A small-molecule ligand and the protein it binds are described below.
Small molecule (SMILES): Nc1nc2c(s1)Cc1cccc(OCP(=O)(O)O)c1-2

Sequence of chain 1.D:
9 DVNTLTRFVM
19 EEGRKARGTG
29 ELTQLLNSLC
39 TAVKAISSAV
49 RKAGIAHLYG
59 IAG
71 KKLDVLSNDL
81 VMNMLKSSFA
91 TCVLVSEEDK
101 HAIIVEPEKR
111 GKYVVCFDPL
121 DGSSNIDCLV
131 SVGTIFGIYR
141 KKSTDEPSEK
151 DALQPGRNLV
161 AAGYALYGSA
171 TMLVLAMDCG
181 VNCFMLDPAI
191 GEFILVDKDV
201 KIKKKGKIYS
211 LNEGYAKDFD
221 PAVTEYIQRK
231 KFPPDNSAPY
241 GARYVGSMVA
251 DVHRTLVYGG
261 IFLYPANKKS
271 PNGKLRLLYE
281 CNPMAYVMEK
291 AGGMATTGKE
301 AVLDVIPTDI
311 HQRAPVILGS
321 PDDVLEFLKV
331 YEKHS

Binding-site contacts:
Ligand atom N12 contacts residue GLY21 of chain 1.D at 3.5 Å.
Ligand atom C11 contacts residue THR31 of chain 1.D at 3.9 Å.
Ligand atom C1 contacts residue ALA24 of chain 1.D at 3.5 Å (hydrophobic).
Ligand atom C9 contacts residue LEU30 of chain 1.D at 3.5 Å (hydrophobic).
Ligand atom O18 contacts residue LEU30 of chain 1.D at 2.9 Å (h-bond).
Ligand atom O18 contacts residue TYR113 of chain 1.D at 2.7 Å (h-bond).
Ligand atom C3 contacts residue ARG140 of chain 1.D at 3.8 Å.
Ligand atom O18 contacts residue LYS112 of chain 1.D at 3.5 Å (salt-bridge).
Ligand atom C11 contacts residue VAL17 of chain 1.D at 3.8 Å (hydrophobic).
Ligand atom O19 contacts residue GLY28 of chain 1.D at 2.7 Å (h-bond).
Ligand atom O14 contacts residue TYR113 of chain 1.D at 3.9 Å.
Ligand atom S10 contacts residue GLU20 of chain 1.D at 3.5 Å.
Ligand atom O17 contacts residue LYS112 of chain 1.D at 3.1 Å (salt-bridge).
Ligand atom P16 contacts residue GLY28 of chain 1.D at 3.8 Å.
Ligand atom O14 contacts residue ALA24 of chain 1.D at 3.9 Å.
Ligand atom P16 contacts residue GLY26 of chain 1.D at 3.9 Å.
Ligand atom C6 contacts residue LEU30 of chain 1.D at 3.7 Å (hydrophobic).
Ligand atom O18 contacts residue THR27 of chain 1.D at 3.9 Å.
Ligand atom C8 contacts residue LEU30 of chain 1.D at 3.9 Å (hydrophobic).
Ligand atom N13 contacts residue THR31 of chain 1.D at 2.9 Å (h-bond).
Ligand atom O17 contacts residue THR27 of chain 1.D at 2.8 Å (h-bond).
Ligand atom P16 contacts residue LYS112 of chain 1.D at 3.9 Å.
Ligand atom O18 contacts residue GLU29 of chain 1.D at 3.4 Å (salt-bridge).
Ligand atom C15 contacts residue TYR113 of chain 1.D at 3.4 Å (hydrophobic).
Ligand atom S10 contacts residue GLY21 of chain 1.D at 3.9 Å.
Ligand atom C7 contacts residue MET177 of chain 1.D at 3.8 Å (hydrophobic).
Ligand atom N13 contacts residue VAL17 of chain 1.D at 3.0 Å (h-bond).
Ligand atom O19 contacts residue THR27 of chain 1.D at 3.1 Å (h-bond).
Ligand atom N13 contacts residue GLY21 of chain 1.D at 3.7 Å.
Ligand atom O17 contacts residue GLY26 of chain 1.D at 3.5 Å.
Ligand atom C2 contacts residue ARG140 of chain 1.D at 3.8 Å.
Ligand atom C6 contacts residue ALA24 of chain 1.D at 3.7 Å (hydrophobic).
Ligand atom P16 contacts residue THR27 of chain 1.D at 3.5 Å.
Ligand atom C11 contacts residue GLY21 of chain 1.D at 3.5 Å.
Ligand atom O19 contacts residue GLU29 of chain 1.D at 3.8 Å.
Ligand atom N12 contacts residue LEU30 of chain 1.D at 3.6 Å.
Ligand atom C2 contacts residue ALA24 of chain 1.D at 3.7 Å (hydrophobic).
Ligand atom P16 contacts residue TYR113 of chain 1.D at 3.6 Å.
Ligand atom S10 contacts residue MET177 of chain 1.D at 3.6 Å.
Ligand atom O19 contacts residue GLY26 of chain 1.D at 3.4 Å.